The small molecule below binds the protein below.
Small molecule (SMILES): CC(=O)N[C@@H]1[C@@H](O)[C@H](O)[C@@H](CO)O[C@H]1O

Sequence of chain 1.C:
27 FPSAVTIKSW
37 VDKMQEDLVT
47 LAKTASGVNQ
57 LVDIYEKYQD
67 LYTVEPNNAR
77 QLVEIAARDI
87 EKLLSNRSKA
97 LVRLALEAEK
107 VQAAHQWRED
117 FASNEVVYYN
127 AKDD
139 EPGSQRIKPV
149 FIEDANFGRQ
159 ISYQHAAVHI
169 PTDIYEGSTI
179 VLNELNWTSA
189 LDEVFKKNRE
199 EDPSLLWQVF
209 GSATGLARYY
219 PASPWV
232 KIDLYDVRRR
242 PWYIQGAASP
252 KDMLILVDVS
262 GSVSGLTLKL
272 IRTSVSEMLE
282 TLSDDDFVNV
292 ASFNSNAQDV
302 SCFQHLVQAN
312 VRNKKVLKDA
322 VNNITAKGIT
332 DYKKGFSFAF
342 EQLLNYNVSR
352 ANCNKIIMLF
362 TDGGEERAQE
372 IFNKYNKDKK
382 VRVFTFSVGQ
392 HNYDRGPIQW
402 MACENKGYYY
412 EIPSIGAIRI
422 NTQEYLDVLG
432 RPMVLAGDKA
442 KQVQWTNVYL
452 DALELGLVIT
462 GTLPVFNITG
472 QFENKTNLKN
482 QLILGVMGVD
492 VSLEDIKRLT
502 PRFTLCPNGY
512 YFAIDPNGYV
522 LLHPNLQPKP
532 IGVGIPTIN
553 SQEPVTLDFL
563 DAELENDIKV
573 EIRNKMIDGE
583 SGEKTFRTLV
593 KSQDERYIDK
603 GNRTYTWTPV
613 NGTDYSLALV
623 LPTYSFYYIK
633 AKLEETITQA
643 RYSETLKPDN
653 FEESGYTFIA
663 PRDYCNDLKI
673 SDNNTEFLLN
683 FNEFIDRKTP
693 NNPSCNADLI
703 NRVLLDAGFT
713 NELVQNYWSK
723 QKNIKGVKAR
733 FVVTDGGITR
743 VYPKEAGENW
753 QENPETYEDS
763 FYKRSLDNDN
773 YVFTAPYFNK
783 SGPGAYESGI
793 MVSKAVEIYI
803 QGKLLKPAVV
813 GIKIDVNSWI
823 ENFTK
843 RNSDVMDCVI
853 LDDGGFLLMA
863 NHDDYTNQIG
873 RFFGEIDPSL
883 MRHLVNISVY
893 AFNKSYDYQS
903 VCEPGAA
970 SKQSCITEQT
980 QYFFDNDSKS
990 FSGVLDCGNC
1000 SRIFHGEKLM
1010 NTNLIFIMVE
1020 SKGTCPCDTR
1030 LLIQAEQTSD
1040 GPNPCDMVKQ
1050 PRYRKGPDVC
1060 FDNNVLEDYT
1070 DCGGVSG

Binding-site contacts:
Ligand atom C2 contacts residue ASN781 of chain 1.C at 2.5 Å.
Ligand atom C6 contacts residue PHE780 of chain 1.C at 4.0 Å (hydrophobic).
Ligand atom C2 contacts residue LYS782 of chain 1.C at 4.1 Å.
Ligand atom C8 contacts residue LYS782 of chain 1.C at 4.5 Å.
Ligand atom N2 contacts residue LYS782 of chain 1.C at 4.1 Å.
Ligand atom O6 contacts residue ASN781 of chain 1.C at 4.0 Å.
Ligand atom C1 contacts residue ASN781 of chain 1.C at 1.4 Å.
Ligand atom C7 contacts residue ASN781 of chain 1.C at 4.0 Å.
Ligand atom O7 contacts residue ASN781 of chain 1.C at 4.0 Å.
Ligand atom O6 contacts residue ARG873 of chain 1.C at 3.1 Å (salt-bridge).
Ligand atom N2 contacts residue ASN781 of chain 1.C at 3.6 Å (h-bond).
Ligand atom O7 contacts residue LYS782 of chain 1.C at 2.4 Å (salt-bridge).
Ligand atom C3 contacts residue ASN781 of chain 1.C at 3.4 Å.
Ligand atom C6 contacts residue ARG873 of chain 1.C at 4.4 Å.
Ligand atom O3 contacts residue ASN781 of chain 1.C at 4.4 Å.
Ligand atom O6 contacts residue PHE780 of chain 1.C at 3.2 Å.
Ligand atom O5 contacts residue ASN781 of chain 1.C at 2.4 Å (h-bond).
Ligand atom C5 contacts residue ASN781 of chain 1.C at 3.1 Å.
Ligand atom C4 contacts residue ASN781 of chain 1.C at 3.2 Å.
Ligand atom O6 contacts residue GLU877 of chain 1.C at 3.9 Å.
Ligand atom C6 contacts residue ASN781 of chain 1.C at 3.2 Å.
Ligand atom C7 contacts residue LYS782 of chain 1.C at 3.5 Å.
Ligand atom C4 contacts residue PHE780 of chain 1.C at 4.3 Å (hydrophobic).